Binding-site contacts:
Ligand atom BR21 contacts residue ARG22 of chain 2.C at 3.9 Å.
Ligand atom C19 contacts residue LEU23 of chain 2.C at 3.5 Å (hydrophobic).
Ligand atom C07 contacts residue TYR62 of chain 2.C at 3.7 Å (hydrophobic).
Ligand atom N01 contacts residue ILE44 of chain 2.B at 3.7 Å.
Ligand atom BR21 contacts residue PHE49 of chain 2.B at 3.8 Å.
Ligand atom N13 contacts residue ILE28 of chain 2.C at 3.7 Å.
Ligand atom C23 contacts residue SER52 of chain 2.B at 3.4 Å.
Ligand atom C20 contacts residue LEU23 of chain 2.C at 3.8 Å (hydrophobic).
Ligand atom C06 contacts residue TYR82 of chain 2.B at 3.5 Å (hydrophobic).
Ligand atom N01 contacts residue TYR62 of chain 2.C at 3.2 Å.
Ligand atom C04 contacts residue THR79 of chain 2.B at 3.7 Å.
Ligand atom C19 contacts residue LEU48 of chain 2.B at 3.5 Å (hydrophobic).
Ligand atom C26 contacts residue TYR62 of chain 2.C at 3.3 Å (hydrophobic).
Ligand atom C17 contacts residue GLU26 of chain 2.C at 3.9 Å.
Ligand atom C11 contacts residue TYR62 of chain 2.C at 3.4 Å (hydrophobic).
Ligand atom N09 contacts residue TYR62 of chain 2.C at 2.7 Å (h-bond).
Ligand atom C22 contacts residue GLU26 of chain 2.C at 3.5 Å.
Ligand atom C22 contacts residue SER52 of chain 2.B at 3.8 Å.
Ligand atom C05 contacts residue LEU48 of chain 2.B at 3.8 Å (hydrophobic).
Ligand atom BR21 contacts residue LEU23 of chain 2.C at 3.6 Å.
Ligand atom O25 contacts residue LEU48 of chain 2.B at 3.9 Å.
Ligand atom C22 contacts residue ARG22 of chain 2.C at 3.3 Å.
Ligand atom C27 contacts residue TYR62 of chain 2.C at 3.2 Å (hydrophobic).
Ligand atom C08 contacts residue TRP90 of chain 2.C at 3.8 Å (hydrophobic).
Ligand atom C18 contacts residue LEU48 of chain 2.B at 3.5 Å (hydrophobic).
Ligand atom C12 contacts residue TYR62 of chain 2.C at 3.4 Å (hydrophobic).
Ligand atom C10 contacts residue TYR62 of chain 2.C at 3.2 Å (hydrophobic).
Ligand atom C03 contacts residue TYR62 of chain 2.C at 3.8 Å (hydrophobic).
Ligand atom C02 contacts residue ILE44 of chain 2.B at 3.7 Å (hydrophobic).
Ligand atom C02 contacts residue TYR62 of chain 2.C at 3.4 Å (hydrophobic).
Ligand atom C10 contacts residue TRP90 of chain 2.C at 3.5 Å (hydrophobic).
Ligand atom N01 contacts residue VAL92 of chain 2.C at 3.7 Å.
Ligand atom C14 contacts residue GLU26 of chain 2.C at 3.9 Å.
Ligand atom C23 contacts residue GLU26 of chain 2.C at 3.4 Å.
Ligand atom C02 contacts residue VAL92 of chain 2.C at 3.6 Å (hydrophobic).
Ligand atom C17 contacts residue LEU48 of chain 2.B at 3.9 Å (hydrophobic).
Ligand atom C08 contacts residue TYR62 of chain 2.C at 3.6 Å (hydrophobic).
Ligand atom C05 contacts residue TYR82 of chain 2.B at 3.8 Å (hydrophobic).
Ligand atom C11 contacts residue HIS60 of chain 2.C at 3.7 Å.
Ligand atom C28 contacts residue TYR62 of chain 2.C at 3.3 Å (hydrophobic).

This protein binds this small molecule.
Small molecule (SMILES): N#Cc1cccc(CN2CCc3ncn(Cc4ccc(Br)cc4)c(=O)c3C2)c1

Sequence of chain 2.C:
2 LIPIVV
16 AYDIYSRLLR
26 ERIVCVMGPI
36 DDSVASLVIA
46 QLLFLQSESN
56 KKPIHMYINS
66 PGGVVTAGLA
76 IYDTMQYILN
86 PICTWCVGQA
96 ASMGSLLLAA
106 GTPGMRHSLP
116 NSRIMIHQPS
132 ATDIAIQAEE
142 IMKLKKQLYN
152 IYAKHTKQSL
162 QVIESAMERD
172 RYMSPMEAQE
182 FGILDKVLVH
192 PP

Sequence of chain 2.B:
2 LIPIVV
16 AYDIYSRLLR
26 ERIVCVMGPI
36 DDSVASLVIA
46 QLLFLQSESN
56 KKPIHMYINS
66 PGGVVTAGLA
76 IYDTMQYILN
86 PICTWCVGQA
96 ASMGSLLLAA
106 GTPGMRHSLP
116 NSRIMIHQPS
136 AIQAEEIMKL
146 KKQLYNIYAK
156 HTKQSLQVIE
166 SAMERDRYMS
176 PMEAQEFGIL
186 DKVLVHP